Sequence of chain 1.B:
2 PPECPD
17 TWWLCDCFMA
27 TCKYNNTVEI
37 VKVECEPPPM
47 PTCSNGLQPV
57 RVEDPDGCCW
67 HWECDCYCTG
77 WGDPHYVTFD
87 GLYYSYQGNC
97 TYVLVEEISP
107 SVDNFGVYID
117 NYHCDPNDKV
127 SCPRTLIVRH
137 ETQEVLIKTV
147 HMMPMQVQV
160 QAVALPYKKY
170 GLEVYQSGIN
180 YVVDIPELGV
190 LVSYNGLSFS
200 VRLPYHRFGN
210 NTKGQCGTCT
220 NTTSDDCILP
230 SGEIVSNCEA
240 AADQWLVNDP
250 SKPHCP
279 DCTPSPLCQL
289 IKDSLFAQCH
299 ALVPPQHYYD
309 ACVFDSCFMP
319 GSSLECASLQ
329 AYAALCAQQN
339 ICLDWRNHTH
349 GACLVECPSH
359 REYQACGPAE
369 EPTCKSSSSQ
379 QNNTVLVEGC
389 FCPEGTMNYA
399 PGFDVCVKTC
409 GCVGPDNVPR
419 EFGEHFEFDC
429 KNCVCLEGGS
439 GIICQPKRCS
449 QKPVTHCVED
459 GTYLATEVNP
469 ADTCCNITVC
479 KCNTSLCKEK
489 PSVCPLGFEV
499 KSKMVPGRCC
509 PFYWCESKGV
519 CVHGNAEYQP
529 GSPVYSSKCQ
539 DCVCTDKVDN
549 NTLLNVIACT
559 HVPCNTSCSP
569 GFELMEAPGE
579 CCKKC

Binding-site contacts:
Ligand atom O5 contacts residue SER565 of chain 1.B at 4.2 Å.
Ligand atom N2 contacts residue SER565 of chain 1.B at 3.2 Å (h-bond).
Ligand atom C6 contacts residue PHE570 of chain 1.B at 4.1 Å (hydrophobic).
Ligand atom C7 contacts residue SER565 of chain 1.B at 3.4 Å.
Ligand atom C1 contacts residue THR564 of chain 1.B at 4.2 Å.
Ligand atom C2 contacts residue THR564 of chain 1.B at 3.7 Å.
Ligand atom O6 contacts residue PHE570 of chain 1.B at 3.5 Å.
Ligand atom O6 contacts residue SER565 of chain 1.B at 4.0 Å.
Ligand atom C6 contacts residue LEU572 of chain 1.B at 3.1 Å (hydrophobic).
Ligand atom C5 contacts residue LEU572 of chain 1.B at 3.8 Å (hydrophobic).
Ligand atom C3 contacts residue SER565 of chain 1.B at 3.5 Å.
Ligand atom C6 contacts residue MET573 of chain 1.B at 4.0 Å (hydrophobic).
Ligand atom C8 contacts residue ASN563 of chain 1.B at 4.0 Å.
Ligand atom C5 contacts residue MET573 of chain 1.B at 3.7 Å (hydrophobic).
Ligand atom C4 contacts residue SER565 of chain 1.B at 3.5 Å.
Ligand atom C7 contacts residue THR564 of chain 1.B at 3.8 Å.
Ligand atom C6 contacts residue GLU571 of chain 1.B at 3.3 Å.
Ligand atom O7 contacts residue THR564 of chain 1.B at 3.8 Å.
Ligand atom O7 contacts residue ASN563 of chain 1.B at 4.5 Å.
Ligand atom C2 contacts residue SER565 of chain 1.B at 3.0 Å.
Ligand atom O6 contacts residue GLY569 of chain 1.B at 3.2 Å (h-bond).
Ligand atom C2 contacts residue ASN563 of chain 1.B at 4.0 Å.
Ligand atom O5 contacts residue LEU572 of chain 1.B at 3.2 Å.
Ligand atom O6 contacts residue GLU571 of chain 1.B at 3.4 Å (salt-bridge).
Ligand atom C1 contacts residue MET573 of chain 1.B at 3.6 Å (hydrophobic).
Ligand atom O6 contacts residue LEU572 of chain 1.B at 3.2 Å (h-bond).
Ligand atom C1 contacts residue SER565 of chain 1.B at 3.9 Å.
Ligand atom N2 contacts residue THR564 of chain 1.B at 3.6 Å.
Ligand atom N2 contacts residue ASN563 of chain 1.B at 3.0 Å (h-bond).
Ligand atom C7 contacts residue ASN563 of chain 1.B at 3.7 Å.
Ligand atom O3 contacts residue SER565 of chain 1.B at 3.0 Å.
Ligand atom O7 contacts residue SER565 of chain 1.B at 2.9 Å (h-bond).
Ligand atom C1 contacts residue ASN563 of chain 1.B at 3.6 Å.
Ligand atom O4 contacts residue SER565 of chain 1.B at 4.2 Å.
Ligand atom O5 contacts residue MET573 of chain 1.B at 3.1 Å (h-bond).
Ligand atom C1 contacts residue LEU572 of chain 1.B at 3.8 Å (hydrophobic).

A protein and the small-molecule ligand that binds it are described below.
Small molecule (SMILES): CC(=O)N[C@@H]1[C@@H](O)[C@H](O)[C@@H](CO)O[C@H]1O